Binding-site contacts:
Ligand atom O3' contacts residue GLY653 of chain 1.A at 3.5 Å (h-bond).
Ligand atom C5' contacts residue ARG705 of chain 1.A at 3.6 Å.
Ligand atom O2G contacts residue GLY653 of chain 1.A at 3.1 Å (h-bond).
Ligand atom O1G contacts residue THR652 of chain 1.A at 2.8 Å (h-bond).
Ligand atom C2 contacts residue PHE515 of chain 1.A at 3.7 Å (hydrophobic).
Ligand atom PG contacts residue ASP379 of chain 1.A at 3.4 Å.
Ligand atom O5' contacts residue PHE515 of chain 1.A at 3.5 Å.
Ligand atom C4 contacts residue PHE515 of chain 1.A at 3.5 Å (hydrophobic).
Ligand atom O3' contacts residue ARG705 of chain 1.A at 2.7 Å (salt-bridge).
Ligand atom O1B contacts residue ARG587 of chain 1.A at 2.7 Å (salt-bridge).
Ligand atom C3B contacts residue THR381 of chain 1.A at 3.3 Å.
Ligand atom PG contacts residue THR652 of chain 1.A at 3.5 Å.
Ligand atom N1 contacts residue LYS542 of chain 1.A at 3.4 Å (salt-bridge).
Ligand atom O2B contacts residue ASN733 of chain 1.A at 3.4 Å (h-bond).
Ligand atom N6 contacts residue GLU470 of chain 1.A at 2.6 Å (salt-bridge).
Ligand atom O2A contacts residue PHE515 of chain 1.A at 3.7 Å.
Ligand atom C4' contacts residue ARG705 of chain 1.A at 3.3 Å.
Ligand atom O2G contacts residue LYS711 of chain 1.A at 3.1 Å (salt-bridge).
Ligand atom O2A contacts residue ARG517 of chain 1.A at 3.0 Å (salt-bridge).
Ligand atom O1A contacts residue GLY653 of chain 1.A at 3.5 Å.
Ligand atom C3B contacts residue THR652 of chain 1.A at 3.4 Å.
Ligand atom O2' contacts residue LEU589 of chain 1.A at 3.5 Å.
Ligand atom O2G contacts residue ASP379 of chain 1.A at 3.5 Å (salt-bridge).
Ligand atom O4' contacts residue PHE515 of chain 1.A at 3.4 Å.
Ligand atom O3G contacts residue MG1 of chain 1.C at 2.5 Å.
Ligand atom C5' contacts residue GLY653 of chain 1.A at 3.2 Å.
Ligand atom N3 contacts residue GLY543 of chain 1.A at 3.4 Å.
Ligand atom O3G contacts residue ASP379 of chain 1.A at 2.8 Å (salt-bridge).
Ligand atom C8 contacts residue ARG587 of chain 1.A at 3.6 Å.
Ligand atom O1G contacts residue ASP379 of chain 1.A at 3.1 Å (salt-bridge).
Ligand atom O3' contacts residue ASP654 of chain 1.A at 3.3 Å (salt-bridge).
Ligand atom O1G contacts residue LYS380 of chain 1.A at 3.2 Å (salt-bridge).
Ligand atom O3G contacts residue THR381 of chain 1.A at 3.4 Å.
Ligand atom C3' contacts residue ARG705 of chain 1.A at 3.5 Å.
Ligand atom N3 contacts residue PHE515 of chain 1.A at 3.6 Å.
Ligand atom N9 contacts residue PHE515 of chain 1.A at 3.6 Å.
Ligand atom O1G contacts residue THR381 of chain 1.A at 3.0 Å (h-bond).
Ligand atom O2G contacts residue ASN733 of chain 1.A at 2.7 Å (h-bond).
Ligand atom O1A contacts residue ASN733 of chain 1.A at 3.5 Å (h-bond).
Ligand atom C2 contacts residue LYS542 of chain 1.A at 3.3 Å.

A small-molecule ligand and the protein it binds are described below.
Small molecule (SMILES): Nc1ncnc2c1ncn2[C@@H]1O[C@H](CO[P](=O)(O)O[P](=O)(O)CP(=O)(O)O)[C@@H](O)[C@H]1O

Sequence of chain 1.A:
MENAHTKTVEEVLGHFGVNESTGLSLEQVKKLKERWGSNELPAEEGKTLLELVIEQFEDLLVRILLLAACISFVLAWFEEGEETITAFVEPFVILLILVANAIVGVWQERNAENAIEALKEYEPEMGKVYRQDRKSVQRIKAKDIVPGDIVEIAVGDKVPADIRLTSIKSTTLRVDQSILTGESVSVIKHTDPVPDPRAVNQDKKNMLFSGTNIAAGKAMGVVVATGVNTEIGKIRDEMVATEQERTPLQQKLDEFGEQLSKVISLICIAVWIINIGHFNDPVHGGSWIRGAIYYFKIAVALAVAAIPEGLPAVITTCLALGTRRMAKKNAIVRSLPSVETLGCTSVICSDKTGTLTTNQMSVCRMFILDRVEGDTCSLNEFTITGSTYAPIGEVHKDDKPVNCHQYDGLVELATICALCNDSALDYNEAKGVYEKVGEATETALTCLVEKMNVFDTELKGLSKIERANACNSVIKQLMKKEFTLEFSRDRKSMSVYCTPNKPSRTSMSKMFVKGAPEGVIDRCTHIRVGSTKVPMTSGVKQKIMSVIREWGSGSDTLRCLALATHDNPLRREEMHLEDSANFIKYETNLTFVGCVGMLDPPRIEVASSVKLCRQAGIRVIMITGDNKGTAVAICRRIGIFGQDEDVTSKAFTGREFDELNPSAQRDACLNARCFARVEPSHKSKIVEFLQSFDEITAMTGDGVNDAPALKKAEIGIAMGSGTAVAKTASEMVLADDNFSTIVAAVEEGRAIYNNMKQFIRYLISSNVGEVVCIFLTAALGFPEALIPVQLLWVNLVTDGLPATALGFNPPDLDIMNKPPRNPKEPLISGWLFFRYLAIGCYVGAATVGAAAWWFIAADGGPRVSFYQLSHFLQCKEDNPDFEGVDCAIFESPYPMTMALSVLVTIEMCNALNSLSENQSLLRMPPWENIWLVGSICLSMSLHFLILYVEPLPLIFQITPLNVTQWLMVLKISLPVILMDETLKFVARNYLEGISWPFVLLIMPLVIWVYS